Sequence of chain 2.E:
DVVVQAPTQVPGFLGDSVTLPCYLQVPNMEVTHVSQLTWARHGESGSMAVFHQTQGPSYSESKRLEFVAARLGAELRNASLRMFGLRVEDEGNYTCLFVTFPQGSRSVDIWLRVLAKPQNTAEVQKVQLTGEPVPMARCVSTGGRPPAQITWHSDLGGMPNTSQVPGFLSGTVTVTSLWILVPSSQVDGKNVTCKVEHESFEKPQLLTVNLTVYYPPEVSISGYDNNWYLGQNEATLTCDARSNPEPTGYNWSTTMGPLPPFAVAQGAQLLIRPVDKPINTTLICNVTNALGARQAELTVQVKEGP

This small molecule binds to this protein.
Small molecule (SMILES): CC(=O)N[C@@H]1[C@@H](O)[C@H](O)[C@@H](CO)O[C@H]1O

Binding-site contacts:
Ligand atom C7 contacts residue GLN322 of chain 2.E at 3.9 Å.
Ligand atom C2 contacts residue ASN313 of chain 2.E at 2.4 Å.
Ligand atom O5 contacts residue THR315 of chain 2.E at 3.9 Å.
Ligand atom O5 contacts residue ASN313 of chain 2.E at 2.3 Å (h-bond).
Ligand atom C3 contacts residue ASN313 of chain 2.E at 3.8 Å.
Ligand atom C4 contacts residue ASN313 of chain 2.E at 4.2 Å.
Ligand atom C6 contacts residue THR315 of chain 2.E at 3.8 Å.
Ligand atom N2 contacts residue ASN313 of chain 2.E at 3.0 Å (h-bond).
Ligand atom O7 contacts residue GLN322 of chain 2.E at 4.4 Å.
Ligand atom C5 contacts residue THR315 of chain 2.E at 4.0 Å.
Ligand atom N2 contacts residue GLN322 of chain 2.E at 4.5 Å.
Ligand atom C1 contacts residue ASN313 of chain 2.E at 1.4 Å.
Ligand atom C8 contacts residue GLN322 of chain 2.E at 3.2 Å.
Ligand atom C5 contacts residue ASN313 of chain 2.E at 3.6 Å.
Ligand atom O7 contacts residue ASN313 of chain 2.E at 3.6 Å.
Ligand atom C7 contacts residue ASN313 of chain 2.E at 3.5 Å.